Binding-site contacts:
Ligand atom CB contacts residue ASN231 of chain 2.A at 3.6 Å.
Ligand atom CZ contacts residue GLU187 of chain 2.A at 3.4 Å.
Ligand atom O contacts residue ASN231 of chain 2.A at 3.1 Å (h-bond).
Ligand atom NH2 contacts residue ARG134 of chain 2.A at 3.7 Å.
Ligand atom OE1 contacts residue ASP230 of chain 2.A at 3.8 Å.
Ligand atom NH2 contacts residue ARG65 of chain 2.A at 3.4 Å (salt-bridge).
Ligand atom P contacts residue ARG134 of chain 2.A at 3.7 Å.
Ligand atom CG2 contacts residue ARG134 of chain 2.A at 3.8 Å.
Ligand atom O2P contacts residue ARG134 of chain 2.A at 2.8 Å (salt-bridge).
Ligand atom NH2 contacts residue VAL183 of chain 2.A at 3.8 Å.
Ligand atom NH1 contacts residue ARG65 of chain 2.A at 3.7 Å.
Ligand atom C contacts residue ASN231 of chain 2.A at 3.6 Å.
Ligand atom O3P contacts residue ARG134 of chain 2.A at 2.8 Å (salt-bridge).
Ligand atom CA contacts residue LEU179 of chain 2.A at 3.8 Å (hydrophobic).
Ligand atom CG2 contacts residue ASN180 of chain 2.A at 3.7 Å.
Ligand atom O contacts residue LEU234 of chain 2.A at 3.5 Å.
Ligand atom O3P contacts residue TYR135 of chain 2.A at 2.7 Å (h-bond).
Ligand atom O contacts residue ASN180 of chain 2.A at 3.5 Å (h-bond).
Ligand atom NE2 contacts residue ASP230 of chain 2.A at 2.6 Å (salt-bridge).
Ligand atom NH2 contacts residue GLU187 of chain 2.A at 3.0 Å (salt-bridge).
Ligand atom P contacts residue ARG61 of chain 2.A at 3.8 Å.
Ligand atom CZ contacts residue ARG65 of chain 2.A at 3.6 Å.
Ligand atom CD contacts residue LEU227 of chain 2.A at 3.7 Å (hydrophobic).
Ligand atom O contacts residue LEU179 of chain 2.A at 3.8 Å.
Ligand atom CG2 contacts residue VAL183 of chain 2.A at 3.7 Å (hydrophobic).
Ligand atom CD contacts residue GLU187 of chain 2.A at 3.4 Å.
Ligand atom NE contacts residue VAL183 of chain 2.A at 3.9 Å.
Ligand atom CA contacts residue ASN231 of chain 2.A at 3.4 Å.
Ligand atom O contacts residue VAL183 of chain 2.A at 3.6 Å.
Ligand atom NH2 contacts residue ARG61 of chain 2.A at 3.6 Å.
Ligand atom N contacts residue LEU234 of chain 2.A at 3.6 Å.
Ligand atom NE contacts residue GLU187 of chain 2.A at 2.9 Å (salt-bridge).
Ligand atom N contacts residue ASN231 of chain 2.A at 2.8 Å (h-bond).
Ligand atom O2P contacts residue ARG61 of chain 2.A at 2.9 Å (salt-bridge).
Ligand atom CB contacts residue ASN180 of chain 2.A at 3.4 Å.
Ligand atom CZ contacts residue VAL183 of chain 2.A at 3.9 Å (hydrophobic).
Ligand atom OE1 contacts residue LEU227 of chain 2.A at 3.3 Å.
Ligand atom O1P contacts residue ARG61 of chain 2.A at 2.8 Å (salt-bridge).
Ligand atom CA contacts residue ASN180 of chain 2.A at 3.6 Å.
Ligand atom CD contacts residue ASP230 of chain 2.A at 3.6 Å.

This small molecule binds to this protein.
Small molecule (SMILES): C[C@H](N)C(=O)N[C@@H](CCCNC(N)=[NH2+])C(=O)N[C@@H](CCCNC(N)=[NH2+])C(=O)N[C@@H](CCC(N)=O)C(=O)N[C@H](C(=O)O)[C@@H](C)OP(=O)(O)O

Sequence of chain 2.A:
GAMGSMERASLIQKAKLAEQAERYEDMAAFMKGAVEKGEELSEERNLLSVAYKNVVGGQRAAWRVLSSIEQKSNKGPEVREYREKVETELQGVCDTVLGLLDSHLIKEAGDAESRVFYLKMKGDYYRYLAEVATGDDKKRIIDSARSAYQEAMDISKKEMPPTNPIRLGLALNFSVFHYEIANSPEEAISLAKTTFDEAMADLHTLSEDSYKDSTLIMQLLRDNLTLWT